Sequence of chain 15.C:
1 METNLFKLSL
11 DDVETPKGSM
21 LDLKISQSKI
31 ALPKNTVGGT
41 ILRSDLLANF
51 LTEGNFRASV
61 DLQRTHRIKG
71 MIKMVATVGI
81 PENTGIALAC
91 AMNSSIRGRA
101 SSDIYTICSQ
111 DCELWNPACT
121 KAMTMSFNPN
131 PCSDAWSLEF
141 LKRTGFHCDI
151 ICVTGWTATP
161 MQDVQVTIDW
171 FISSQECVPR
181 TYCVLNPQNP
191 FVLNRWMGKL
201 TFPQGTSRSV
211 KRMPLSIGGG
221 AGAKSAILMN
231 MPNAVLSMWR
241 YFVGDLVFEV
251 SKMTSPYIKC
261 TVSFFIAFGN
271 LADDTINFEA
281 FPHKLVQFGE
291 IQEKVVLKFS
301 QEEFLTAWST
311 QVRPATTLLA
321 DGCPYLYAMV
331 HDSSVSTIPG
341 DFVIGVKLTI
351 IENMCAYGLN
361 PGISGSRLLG

The small molecule below binds the protein below.
Small molecule (SMILES): Nc1ccn([C@@H]2O[C@H](CO[P](=O)(O)O[C@H]3[C@@H](O)[C@H](n4ccc(=O)[nH]c4=O)O[C@@H]3CO[P](=O)(O)O[C@H]3[C@@H](O)[C@H](n4ccc(N)nc4=O)O[C@@H]3CO[P](=O)(O)O[C@H]3[C@@H](O)[C@H](n4ccc(=O)[nH]c4=O)O[C@@H]3CO[P](=O)(O)O[C@H]3[C@@H](O)[C@H](n4cnc5c(=O)nc(N)[nH]c54)O[C@@H]3CO[P](=O)(O)O[C@H]3[C@@H](O)[C@H](n4cnc5c(N)ncnc54)O[C@@H]3CO)[C@@H](O)[C@H]2O)c(=O)n1

Binding-site contacts:
Ligand atom C1' contacts residue ARG180 of chain 15.C at 3.7 Å.
Ligand atom O3' contacts residue SER126 of chain 15.C at 3.3 Å.
Ligand atom C4' contacts residue PRO190 of chain 15.C at 4.3 Å (hydrophobic).
Ligand atom O3' contacts residue THR124 of chain 15.C at 4.2 Å.
Ligand atom O4' contacts residue SER126 of chain 15.C at 4.3 Å.
Ligand atom OP1 contacts residue THR124 of chain 15.C at 3.8 Å.
Ligand atom P contacts residue SER126 of chain 15.C at 3.7 Å.
Ligand atom C3' contacts residue SER126 of chain 15.C at 4.3 Å.
Ligand atom N7 contacts residue ILE350 of chain 15.C at 3.8 Å.
Ligand atom O2' contacts residue ARG180 of chain 15.C at 3.9 Å.
Ligand atom C5' contacts residue THR124 of chain 15.C at 3.5 Å.
Ligand atom C2 contacts residue ARG180 of chain 15.C at 3.6 Å.
Ligand atom N1 contacts residue VAL192 of chain 15.C at 4.0 Å.
Ligand atom O2' contacts residue MET125 of chain 15.C at 3.6 Å.
Ligand atom N6 contacts residue ILE350 of chain 15.C at 4.0 Å.
Ligand atom OP1 contacts residue LYS73 of chain 15.C at 4.1 Å.
Ligand atom N9 contacts residue PRO190 of chain 15.C at 4.1 Å.
Ligand atom C1' contacts residue PRO190 of chain 15.C at 3.9 Å (hydrophobic).
Ligand atom O4' contacts residue PRO190 of chain 15.C at 3.2 Å.
Ligand atom C5' contacts residue SER126 of chain 15.C at 3.9 Å.
Ligand atom OP1 contacts residue SER126 of chain 15.C at 2.8 Å (h-bond).
Ligand atom C5 contacts residue ILE350 of chain 15.C at 3.6 Å (hydrophobic).
Ligand atom C8 contacts residue PRO190 of chain 15.C at 4.2 Å (hydrophobic).
Ligand atom N3 contacts residue ARG180 of chain 15.C at 4.0 Å.
Ligand atom C6 contacts residue ILE350 of chain 15.C at 3.8 Å (hydrophobic).
Ligand atom C2 contacts residue VAL192 of chain 15.C at 3.7 Å (hydrophobic).
Ligand atom C4' contacts residue SER126 of chain 15.C at 3.4 Å.
Ligand atom O4' contacts residue ARG180 of chain 15.C at 4.0 Å.
Ligand atom C4' contacts residue THR124 of chain 15.C at 3.6 Å.
Ligand atom O3' contacts residue MET125 of chain 15.C at 4.3 Å.
Ligand atom N6 contacts residue THR349 of chain 15.C at 3.9 Å.
Ligand atom C8 contacts residue ILE350 of chain 15.C at 4.1 Å (hydrophobic).
Ligand atom O2' contacts residue THR124 of chain 15.C at 4.1 Å.
Ligand atom C4 contacts residue VAL192 of chain 15.C at 3.9 Å (hydrophobic).
Ligand atom O2' contacts residue SER126 of chain 15.C at 3.6 Å (h-bond).
Ligand atom OP1 contacts residue THR124 of chain 15.C at 4.0 Å.
Ligand atom O2 contacts residue GLU113 of chain 15.C at 4.2 Å.
Ligand atom C4 contacts residue ILE350 of chain 15.C at 4.2 Å (hydrophobic).
Ligand atom N3 contacts residue VAL192 of chain 15.C at 3.4 Å.
Ligand atom O4' contacts residue THR124 of chain 15.C at 4.3 Å.